Binding-site contacts:
Ligand atom C4 contacts residue ASN709 of chain 1.D at 4.2 Å.
Ligand atom C8 contacts residue GLY1131 of chain 1.D at 3.8 Å.
Ligand atom O5 contacts residue ASN709 of chain 1.D at 2.4 Å (h-bond).
Ligand atom C2 contacts residue ASN709 of chain 1.D at 2.5 Å.
Ligand atom O7 contacts residue ASN709 of chain 1.D at 3.1 Å (h-bond).
Ligand atom C8 contacts residue ASN709 of chain 1.D at 4.4 Å.
Ligand atom N2 contacts residue ASN709 of chain 1.D at 2.9 Å (h-bond).
Ligand atom C3 contacts residue ASN709 of chain 1.D at 3.8 Å.
Ligand atom C5 contacts residue ASN709 of chain 1.D at 3.7 Å.
Ligand atom C7 contacts residue ASN709 of chain 1.D at 3.2 Å.
Ligand atom C1 contacts residue ASN709 of chain 1.D at 1.4 Å.

Sequence of chain 1.D:
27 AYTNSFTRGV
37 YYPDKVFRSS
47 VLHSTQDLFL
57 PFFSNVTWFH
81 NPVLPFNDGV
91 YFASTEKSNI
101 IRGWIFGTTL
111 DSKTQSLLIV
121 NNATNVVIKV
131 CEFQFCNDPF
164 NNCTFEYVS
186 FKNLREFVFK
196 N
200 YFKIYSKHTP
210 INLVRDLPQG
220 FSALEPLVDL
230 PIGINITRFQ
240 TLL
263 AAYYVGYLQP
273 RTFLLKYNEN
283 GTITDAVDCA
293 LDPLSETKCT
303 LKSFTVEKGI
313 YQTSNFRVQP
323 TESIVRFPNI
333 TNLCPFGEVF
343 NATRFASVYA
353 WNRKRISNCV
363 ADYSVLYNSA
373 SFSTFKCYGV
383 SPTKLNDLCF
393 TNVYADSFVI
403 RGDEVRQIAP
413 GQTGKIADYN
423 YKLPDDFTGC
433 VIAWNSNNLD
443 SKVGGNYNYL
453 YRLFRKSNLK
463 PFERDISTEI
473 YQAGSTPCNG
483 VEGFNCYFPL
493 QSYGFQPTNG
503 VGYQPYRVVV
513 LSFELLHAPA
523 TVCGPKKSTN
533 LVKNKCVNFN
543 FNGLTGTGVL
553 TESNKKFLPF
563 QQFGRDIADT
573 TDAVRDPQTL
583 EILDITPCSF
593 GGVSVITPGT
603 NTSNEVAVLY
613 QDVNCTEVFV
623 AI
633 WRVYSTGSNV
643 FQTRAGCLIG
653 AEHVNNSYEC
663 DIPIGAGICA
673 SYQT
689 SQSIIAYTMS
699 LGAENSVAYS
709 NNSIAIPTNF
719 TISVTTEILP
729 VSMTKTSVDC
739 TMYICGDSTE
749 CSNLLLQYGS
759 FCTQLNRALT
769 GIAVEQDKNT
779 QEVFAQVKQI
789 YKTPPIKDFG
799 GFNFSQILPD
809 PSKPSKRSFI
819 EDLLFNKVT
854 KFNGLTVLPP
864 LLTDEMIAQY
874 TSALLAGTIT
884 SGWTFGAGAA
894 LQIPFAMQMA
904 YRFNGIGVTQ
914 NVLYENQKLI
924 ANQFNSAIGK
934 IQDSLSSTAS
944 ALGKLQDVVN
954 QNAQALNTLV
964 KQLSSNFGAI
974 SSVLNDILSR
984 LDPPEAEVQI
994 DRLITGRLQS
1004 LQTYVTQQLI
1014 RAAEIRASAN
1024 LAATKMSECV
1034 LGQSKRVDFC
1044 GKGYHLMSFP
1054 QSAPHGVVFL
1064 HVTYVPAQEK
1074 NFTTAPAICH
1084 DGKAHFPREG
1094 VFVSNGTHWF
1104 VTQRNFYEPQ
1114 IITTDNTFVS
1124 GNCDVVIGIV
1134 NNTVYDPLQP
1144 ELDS

This protein binds this small molecule.
Small molecule (SMILES): CC(=O)N[C@@H]1[C@@H](O)[C@H](O)[C@@H](CO)O[C@H]1O